The protein below binds the small molecule below.
Small molecule (SMILES): CC(=O)N[C@H]1[C@H](O[C@H]2[C@H](O)[C@@H](NC(C)=O)CO[C@@H]2CO)O[C@H](CO)[C@@H](O)[C@@H]1O

Binding-site contacts:
Ligand atom O5 contacts residue THR108 of chain 1.A at 3.1 Å.
Ligand atom C5 contacts residue ARG457 of chain 1.C at 4.4 Å.
Ligand atom C4 contacts residue GLU465 of chain 1.C at 4.2 Å.
Ligand atom O7 contacts residue GLU465 of chain 1.C at 1.4 Å.
Ligand atom C5 contacts residue ASN234 of chain 1.A at 3.9 Å.
Ligand atom O3 contacts residue ARG466 of chain 1.C at 4.3 Å.
Ligand atom N2 contacts residue GLU465 of chain 1.C at 3.6 Å.
Ligand atom C8 contacts residue LYS462 of chain 1.C at 4.5 Å.
Ligand atom C3 contacts residue GLU465 of chain 1.C at 3.0 Å.
Ligand atom C6 contacts residue ARG457 of chain 1.C at 3.2 Å.
Ligand atom C1 contacts residue THR108 of chain 1.A at 4.0 Å.
Ligand atom O5 contacts residue ARG457 of chain 1.C at 4.3 Å.
Ligand atom O6 contacts residue ARG457 of chain 1.C at 2.2 Å (salt-bridge).
Ligand atom C8 contacts residue THR236 of chain 1.A at 4.2 Å.
Ligand atom C6 contacts residue THR108 of chain 1.A at 3.6 Å.
Ligand atom C2 contacts residue GLU465 of chain 1.C at 3.9 Å.
Ligand atom C5 contacts residue THR108 of chain 1.A at 4.0 Å.
Ligand atom C1 contacts residue ASN234 of chain 1.A at 1.9 Å.
Ligand atom O4 contacts residue GLU465 of chain 1.C at 4.3 Å.
Ligand atom C5 contacts residue THR236 of chain 1.A at 3.6 Å.
Ligand atom O5 contacts residue GLU465 of chain 1.C at 4.0 Å.
Ligand atom O6 contacts residue SER459 of chain 1.C at 4.3 Å.
Ligand atom C7 contacts residue ASN234 of chain 1.A at 4.2 Å.
Ligand atom C3 contacts residue ASN234 of chain 1.A at 4.0 Å.
Ligand atom O6 contacts residue GLU465 of chain 1.C at 4.3 Å.
Ligand atom N2 contacts residue ASN234 of chain 1.A at 3.0 Å (h-bond).
Ligand atom C8 contacts residue GLU465 of chain 1.C at 3.1 Å.
Ligand atom O6 contacts residue THR108 of chain 1.A at 3.2 Å.
Ligand atom O5 contacts residue ASN234 of chain 1.A at 2.9 Å (h-bond).
Ligand atom C6 contacts residue THR236 of chain 1.A at 4.0 Å.
Ligand atom O7 contacts residue ARG466 of chain 1.C at 4.1 Å.
Ligand atom O5 contacts residue THR236 of chain 1.A at 3.5 Å.
Ligand atom C2 contacts residue ASN234 of chain 1.A at 2.9 Å.
Ligand atom O3 contacts residue GLU465 of chain 1.C at 2.3 Å (salt-bridge).
Ligand atom C1 contacts residue THR236 of chain 1.A at 3.8 Å.
Ligand atom O6 contacts residue THR236 of chain 1.A at 3.0 Å (h-bond).
Ligand atom C7 contacts residue GLU465 of chain 1.C at 2.4 Å.

Sequence of chain 1.A:
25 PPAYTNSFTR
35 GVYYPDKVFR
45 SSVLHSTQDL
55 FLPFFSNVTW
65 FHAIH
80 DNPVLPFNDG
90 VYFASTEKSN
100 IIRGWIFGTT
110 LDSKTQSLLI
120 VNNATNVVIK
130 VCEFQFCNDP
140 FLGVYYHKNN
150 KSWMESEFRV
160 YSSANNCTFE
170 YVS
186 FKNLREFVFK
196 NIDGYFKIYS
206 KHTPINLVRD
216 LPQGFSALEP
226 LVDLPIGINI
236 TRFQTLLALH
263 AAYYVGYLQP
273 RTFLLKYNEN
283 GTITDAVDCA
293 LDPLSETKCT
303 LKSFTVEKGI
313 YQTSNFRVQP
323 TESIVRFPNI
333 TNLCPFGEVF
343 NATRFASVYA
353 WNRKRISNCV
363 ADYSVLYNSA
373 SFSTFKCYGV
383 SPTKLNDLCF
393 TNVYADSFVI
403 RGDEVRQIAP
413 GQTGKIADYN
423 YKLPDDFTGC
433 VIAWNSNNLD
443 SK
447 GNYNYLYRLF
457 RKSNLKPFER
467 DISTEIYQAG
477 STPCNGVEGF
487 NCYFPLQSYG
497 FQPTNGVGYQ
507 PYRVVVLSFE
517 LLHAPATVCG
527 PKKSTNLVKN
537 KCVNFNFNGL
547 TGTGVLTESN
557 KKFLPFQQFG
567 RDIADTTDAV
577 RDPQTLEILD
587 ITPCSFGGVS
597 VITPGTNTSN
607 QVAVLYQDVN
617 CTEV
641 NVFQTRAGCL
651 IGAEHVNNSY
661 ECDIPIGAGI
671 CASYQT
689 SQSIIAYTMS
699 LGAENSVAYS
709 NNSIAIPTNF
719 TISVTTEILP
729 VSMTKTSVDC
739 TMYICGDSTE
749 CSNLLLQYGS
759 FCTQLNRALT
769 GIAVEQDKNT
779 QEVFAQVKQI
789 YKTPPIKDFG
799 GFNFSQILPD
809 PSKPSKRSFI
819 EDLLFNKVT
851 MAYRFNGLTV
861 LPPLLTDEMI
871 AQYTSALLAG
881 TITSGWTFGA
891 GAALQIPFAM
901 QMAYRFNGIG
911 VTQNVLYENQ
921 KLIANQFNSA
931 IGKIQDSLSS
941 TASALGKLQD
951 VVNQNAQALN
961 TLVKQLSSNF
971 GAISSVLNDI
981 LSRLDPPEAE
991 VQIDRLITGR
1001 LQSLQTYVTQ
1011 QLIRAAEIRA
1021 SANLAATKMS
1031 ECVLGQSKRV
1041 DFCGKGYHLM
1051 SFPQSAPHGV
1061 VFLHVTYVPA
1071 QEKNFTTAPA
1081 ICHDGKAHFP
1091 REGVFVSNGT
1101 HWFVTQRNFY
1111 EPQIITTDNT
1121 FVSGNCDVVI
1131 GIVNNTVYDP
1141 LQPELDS

Sequence of chain 1.C:
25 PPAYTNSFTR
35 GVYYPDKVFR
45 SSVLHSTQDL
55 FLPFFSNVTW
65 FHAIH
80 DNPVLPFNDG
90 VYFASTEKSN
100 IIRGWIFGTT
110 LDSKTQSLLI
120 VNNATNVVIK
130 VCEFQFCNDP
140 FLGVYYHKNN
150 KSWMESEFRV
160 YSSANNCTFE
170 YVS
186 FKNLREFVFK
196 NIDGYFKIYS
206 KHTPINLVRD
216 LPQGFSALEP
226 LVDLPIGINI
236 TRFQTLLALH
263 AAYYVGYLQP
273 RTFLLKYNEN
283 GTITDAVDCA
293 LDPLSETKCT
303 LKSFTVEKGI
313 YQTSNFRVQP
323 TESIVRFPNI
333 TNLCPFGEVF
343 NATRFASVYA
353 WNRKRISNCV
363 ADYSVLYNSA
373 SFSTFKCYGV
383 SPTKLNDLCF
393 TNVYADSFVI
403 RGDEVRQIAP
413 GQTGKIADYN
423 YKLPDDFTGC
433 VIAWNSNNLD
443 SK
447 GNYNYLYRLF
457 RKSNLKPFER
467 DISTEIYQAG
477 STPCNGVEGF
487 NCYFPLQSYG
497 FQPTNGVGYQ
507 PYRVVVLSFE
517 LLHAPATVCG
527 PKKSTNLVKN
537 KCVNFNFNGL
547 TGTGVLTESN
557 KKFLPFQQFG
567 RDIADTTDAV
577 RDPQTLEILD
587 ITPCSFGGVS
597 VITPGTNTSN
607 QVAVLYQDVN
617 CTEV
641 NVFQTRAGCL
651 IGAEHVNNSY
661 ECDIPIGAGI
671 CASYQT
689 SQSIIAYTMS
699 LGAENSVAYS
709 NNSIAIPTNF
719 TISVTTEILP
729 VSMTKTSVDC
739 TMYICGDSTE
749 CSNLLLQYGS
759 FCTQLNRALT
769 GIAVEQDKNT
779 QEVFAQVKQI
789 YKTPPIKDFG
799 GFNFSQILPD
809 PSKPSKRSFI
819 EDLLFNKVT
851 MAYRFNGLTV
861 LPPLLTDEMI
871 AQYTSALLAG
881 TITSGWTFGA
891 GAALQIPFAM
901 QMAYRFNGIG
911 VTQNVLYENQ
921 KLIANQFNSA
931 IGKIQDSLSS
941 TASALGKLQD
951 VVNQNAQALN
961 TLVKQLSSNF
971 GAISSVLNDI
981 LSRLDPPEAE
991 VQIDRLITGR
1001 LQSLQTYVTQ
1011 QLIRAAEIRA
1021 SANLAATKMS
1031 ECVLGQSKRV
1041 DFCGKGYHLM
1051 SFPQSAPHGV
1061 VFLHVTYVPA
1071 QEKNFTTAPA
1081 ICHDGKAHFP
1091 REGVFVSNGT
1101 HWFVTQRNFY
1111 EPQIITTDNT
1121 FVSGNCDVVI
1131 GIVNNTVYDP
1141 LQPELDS